Sequence of chain 1.A:
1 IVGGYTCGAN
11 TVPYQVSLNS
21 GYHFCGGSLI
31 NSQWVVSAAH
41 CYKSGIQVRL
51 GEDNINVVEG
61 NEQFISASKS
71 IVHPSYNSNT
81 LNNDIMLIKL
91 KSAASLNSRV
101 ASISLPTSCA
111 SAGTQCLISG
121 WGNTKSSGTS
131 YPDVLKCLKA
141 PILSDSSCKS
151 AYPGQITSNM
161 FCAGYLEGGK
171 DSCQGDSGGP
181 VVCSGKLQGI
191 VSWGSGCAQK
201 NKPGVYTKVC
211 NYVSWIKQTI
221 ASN

Binding-site contacts:
Ligand atom C10 contacts residue VAL191 of chain 1.A at 4.1 Å (hydrophobic).
Ligand atom C7 contacts residue GLY196 of chain 1.A at 4.4 Å.
Ligand atom C10 contacts residue CYS173 of chain 1.A at 4.2 Å (hydrophobic).
Ligand atom C8 contacts residue TRP193 of chain 1.A at 4.3 Å (hydrophobic).
Ligand atom C1 contacts residue GLN174 of chain 1.A at 3.5 Å.
Ligand atom C11 contacts residue GLY196 of chain 1.A at 3.7 Å.
Ligand atom C9 contacts residue SER177 of chain 1.A at 3.5 Å.
Ligand atom N2 contacts residue SER172 of chain 1.A at 3.2 Å (h-bond).
Ligand atom C4 contacts residue SER177 of chain 1.A at 4.4 Å.
Ligand atom C10 contacts residue SER172 of chain 1.A at 3.8 Å.
Ligand atom C6 contacts residue CYS173 of chain 1.A at 4.0 Å (hydrophobic).
Ligand atom N2 contacts residue TRP193 of chain 1.A at 3.8 Å.
Ligand atom C8 contacts residue CYS173 of chain 1.A at 4.2 Å (hydrophobic).
Ligand atom C9 contacts residue SER192 of chain 1.A at 3.5 Å.
Ligand atom C11 contacts residue SER172 of chain 1.A at 3.5 Å.
Ligand atom N1 contacts residue HIS40 of chain 1.A at 4.4 Å.
Ligand atom C11 contacts residue GLY194 of chain 1.A at 3.9 Å.
Ligand atom N2 contacts residue GLY194 of chain 1.A at 4.4 Å.
Ligand atom N2 contacts residue ASP171 of chain 1.A at 3.3 Å (salt-bridge).
Ligand atom C5 contacts residue CYS173 of chain 1.A at 4.0 Å (hydrophobic).
Ligand atom N1 contacts residue SER192 of chain 1.A at 4.0 Å.
Ligand atom C7 contacts residue GLN174 of chain 1.A at 3.9 Å.
Ligand atom C6 contacts residue CYS197 of chain 1.A at 3.6 Å (hydrophobic).
Ligand atom C3 contacts residue GLN174 of chain 1.A at 4.2 Å.
Ligand atom C2 contacts residue GLN174 of chain 1.A at 3.9 Å.
Ligand atom N1 contacts residue SER177 of chain 1.A at 3.2 Å (h-bond).
Ligand atom C10 contacts residue GLY194 of chain 1.A at 4.5 Å.
Ligand atom N2 contacts residue GLY196 of chain 1.A at 4.2 Å.
Ligand atom C11 contacts residue CYS173 of chain 1.A at 4.4 Å (hydrophobic).
Ligand atom C10 contacts residue TRP193 of chain 1.A at 4.1 Å (hydrophobic).
Ligand atom C7 contacts residue CYS197 of chain 1.A at 3.8 Å (hydrophobic).
Ligand atom O1 contacts residue GLN174 of chain 1.A at 3.7 Å.
Ligand atom C6 contacts residue GLN174 of chain 1.A at 3.7 Å.
Ligand atom C9 contacts residue TRP193 of chain 1.A at 4.1 Å (hydrophobic).
Ligand atom C11 contacts residue TRP193 of chain 1.A at 3.9 Å (hydrophobic).
Ligand atom C4 contacts residue GLN174 of chain 1.A at 4.2 Å.
Ligand atom C5 contacts residue GLN174 of chain 1.A at 3.9 Å.
Ligand atom C6 contacts residue GLY196 of chain 1.A at 3.9 Å.
Ligand atom C9 contacts residue VAL191 of chain 1.A at 4.5 Å (hydrophobic).
Ligand atom N2 contacts residue GLY204 of chain 1.A at 3.7 Å.

The small molecule below binds the protein below.
Small molecule (SMILES): COc1ccc2c(CCN)c[nH]c2c1